A protein and the small-molecule ligand that binds it are described below.
Small molecule (SMILES): O=[N+]([O-])c1cc(Cl)c(O)c2ncccc12

Sequence of chain 1.A:
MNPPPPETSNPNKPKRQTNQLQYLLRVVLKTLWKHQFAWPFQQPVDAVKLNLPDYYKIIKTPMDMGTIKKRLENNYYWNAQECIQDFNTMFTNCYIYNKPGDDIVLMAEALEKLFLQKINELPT

Binding-site contacts:
Ligand atom C14 contacts residue LEU50 of chain 1.A at 4.0 Å (hydrophobic).
Ligand atom C16 contacts residue LEU52 of chain 1.A at 3.9 Å (hydrophobic).
Ligand atom O19 contacts residue CYS94 of chain 1.A at 3.6 Å.
Ligand atom C13 contacts residue ASN98 of chain 1.A at 3.9 Å.
Ligand atom N17 contacts residue ILE104 of chain 1.A at 3.9 Å.
Ligand atom C14 contacts residue LEU52 of chain 1.A at 4.0 Å (hydrophobic).
Ligand atom N17 contacts residue TYR97 of chain 1.A at 4.0 Å.
Ligand atom C8 contacts residue ILE104 of chain 1.A at 3.8 Å (hydrophobic).
Ligand atom C11 contacts residue ILE104 of chain 1.A at 3.9 Å (hydrophobic).
Ligand atom O19 contacts residue ASN98 of chain 1.A at 3.0 Å (h-bond).
Ligand atom C16 contacts residue ILE104 of chain 1.A at 4.1 Å (hydrophobic).
Ligand atom C9 contacts residue ILE104 of chain 1.A at 3.7 Å (hydrophobic).
Ligand atom CL7 contacts residue PRO40 of chain 1.A at 4.1 Å.
Ligand atom C10 contacts residue LEU50 of chain 1.A at 4.0 Å (hydrophobic).
Ligand atom C8 contacts residue VAL45 of chain 1.A at 3.6 Å (hydrophobic).
Ligand atom N18 contacts residue LEU50 of chain 1.A at 3.5 Å.
Ligand atom O1 contacts residue LEU50 of chain 1.A at 3.7 Å.
Ligand atom C15 contacts residue LEU52 of chain 1.A at 3.7 Å (hydrophobic).
Ligand atom C11 contacts residue LEU50 of chain 1.A at 4.2 Å (hydrophobic).
Ligand atom C13 contacts residue VAL45 of chain 1.A at 4.2 Å (hydrophobic).
Ligand atom C10 contacts residue ILE104 of chain 1.A at 3.8 Å (hydrophobic).
Ligand atom C16 contacts residue ASN98 of chain 1.A at 3.2 Å.
Ligand atom O19 contacts residue TYR55 of chain 1.A at 4.2 Å.
Ligand atom N17 contacts residue ASN98 of chain 1.A at 3.1 Å (h-bond).
Ligand atom C12 contacts residue ASN98 of chain 1.A at 4.0 Å.
Ligand atom C9 contacts residue VAL45 of chain 1.A at 3.8 Å (hydrophobic).
Ligand atom N18 contacts residue PRO40 of chain 1.A at 3.8 Å.
Ligand atom O19 contacts residue ILE104 of chain 1.A at 4.0 Å.
Ligand atom O1 contacts residue TRP39 of chain 1.A at 4.1 Å.
Ligand atom C16 contacts residue TYR97 of chain 1.A at 4.0 Å (hydrophobic).
Ligand atom O1 contacts residue PRO40 of chain 1.A at 3.6 Å (h-bond).
Ligand atom CL7 contacts residue VAL45 of chain 1.A at 3.6 Å.
Ligand atom O2 contacts residue TRP39 of chain 1.A at 3.8 Å.
Ligand atom C9 contacts residue PRO40 of chain 1.A at 3.6 Å (hydrophobic).
Ligand atom CL7 contacts residue PHE41 of chain 1.A at 3.5 Å.
Ligand atom O2 contacts residue LEU50 of chain 1.A at 3.4 Å.
Ligand atom C13 contacts residue ILE104 of chain 1.A at 3.6 Å (hydrophobic).
Ligand atom C12 contacts residue ILE104 of chain 1.A at 3.7 Å (hydrophobic).
Ligand atom N18 contacts residue TRP39 of chain 1.A at 4.2 Å.
Ligand atom C10 contacts residue PRO40 of chain 1.A at 4.1 Å (hydrophobic).